Binding-site contacts:
Ligand atom N contacts residue ASN180 of chain 1.A at 2.9 Å (h-bond).
Ligand atom CD2 contacts residue ASN231 of chain 1.A at 3.4 Å.
Ligand atom O3P contacts residue ARG134 of chain 1.A at 2.8 Å (salt-bridge).
Ligand atom CB contacts residue ASN231 of chain 1.A at 3.5 Å.
Ligand atom OE2 contacts residue GLY176 of chain 1.A at 3.7 Å.
Ligand atom O3P contacts residue ARG61 of chain 1.A at 2.9 Å (salt-bridge).
Ligand atom O contacts residue VAL183 of chain 1.A at 3.3 Å.
Ligand atom CB contacts residue ASN231 of chain 1.A at 3.6 Å.
Ligand atom CE2 contacts residue GLY58 of chain 1.A at 3.7 Å.
Ligand atom O2P contacts residue ARG134 of chain 1.A at 2.9 Å (salt-bridge).
Ligand atom O2P contacts residue TYR135 of chain 1.A at 2.5 Å (h-bond).
Ligand atom CB contacts residue ASN180 of chain 1.A at 3.3 Å.
Ligand atom OE1 contacts residue LYS127 of chain 1.A at 2.8 Å (salt-bridge).
Ligand atom OG contacts residue TRP235 of chain 1.A at 2.9 Å (h-bond).
Ligand atom N contacts residue GLU187 of chain 1.A at 3.2 Å (salt-bridge).
Ligand atom C contacts residue LEU179 of chain 1.A at 3.6 Å (hydrophobic).
Ligand atom O contacts residue VAL51 of chain 1.A at 3.7 Å.
Ligand atom CD contacts residue LEU227 of chain 1.A at 3.6 Å (hydrophobic).
Ligand atom O contacts residue VAL51 of chain 1.A at 3.7 Å.
Ligand atom CZ contacts residue GLY58 of chain 1.A at 3.6 Å.
Ligand atom C contacts residue ASN231 of chain 1.A at 3.7 Å.
Ligand atom CE2 contacts residue LEU234 of chain 1.A at 3.6 Å (hydrophobic).
Ligand atom P contacts residue ARG61 of chain 1.A at 3.7 Å.
Ligand atom O1P contacts residue ARG61 of chain 1.A at 2.9 Å (salt-bridge).
Ligand atom O contacts residue ASN55 of chain 1.A at 3.2 Å (h-bond).
Ligand atom CA contacts residue ASN231 of chain 1.A at 3.6 Å.
Ligand atom CB contacts residue TRP235 of chain 1.A at 3.8 Å (hydrophobic).
Ligand atom CB contacts residue ASN180 of chain 1.A at 3.7 Å.
Ligand atom CA contacts residue GLU187 of chain 1.A at 3.4 Å.
Ligand atom CB contacts residue GLU187 of chain 1.A at 3.6 Å.
Ligand atom CA contacts residue ASN231 of chain 1.A at 3.7 Å.
Ligand atom N contacts residue LEU179 of chain 1.A at 3.5 Å.
Ligand atom N contacts residue GLU187 of chain 1.A at 3.7 Å.
Ligand atom C contacts residue GLU187 of chain 1.A at 3.3 Å.
Ligand atom C contacts residue ASN180 of chain 1.A at 3.6 Å.
Ligand atom N contacts residue ASN231 of chain 1.A at 2.8 Å (h-bond).
Ligand atom O contacts residue ASN231 of chain 1.A at 2.8 Å (h-bond).
Ligand atom O contacts residue LEU179 of chain 1.A at 3.5 Å.
Ligand atom CA contacts residue ASN180 of chain 1.A at 3.5 Å.
Ligand atom OG contacts residue GLU187 of chain 1.A at 2.7 Å (salt-bridge).

The protein below binds the small molecule below.
Small molecule (SMILES): C[C@H](N)C(=O)N[C@@H](CO)C(=O)N[C@@H](Cc1ccccc1)C(=O)N[C@@H](COP(=O)(O)O)C(=O)N[C@@H](CCC(=O)O)C(=O)N1CCC[C@H]1C(=O)N[C@@H](Cc1ccccc1)C(=O)NCC=O

Sequence of chain 1.A:
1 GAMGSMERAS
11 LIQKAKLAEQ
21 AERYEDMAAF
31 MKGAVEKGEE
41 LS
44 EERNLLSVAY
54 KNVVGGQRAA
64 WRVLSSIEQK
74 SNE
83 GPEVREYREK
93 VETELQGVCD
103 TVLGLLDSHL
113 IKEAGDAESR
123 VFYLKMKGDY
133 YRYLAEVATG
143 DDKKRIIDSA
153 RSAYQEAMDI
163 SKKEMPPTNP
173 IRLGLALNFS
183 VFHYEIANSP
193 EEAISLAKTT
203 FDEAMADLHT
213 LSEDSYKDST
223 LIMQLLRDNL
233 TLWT